This protein binds this small molecule.
Small molecule (SMILES): NC(=O)CN(CC(=O)O)CC(=O)O

Binding-site contacts:
Ligand atom O2 contacts residue ASP322 of chain 2.A at 2.2 Å (salt-bridge).
Ligand atom C4 contacts residue MHA1 of chain 2.C at 3.8 Å.
Ligand atom O1 contacts residue HIS244 of chain 2.A at 3.0 Å.
Ligand atom O4 contacts residue LEU68 of chain 2.A at 3.5 Å.
Ligand atom C6 contacts residue ASP322 of chain 2.A at 4.1 Å.
Ligand atom C5 contacts residue ASN343 of chain 2.A at 3.2 Å.
Ligand atom C6 contacts residue GLY294 of chain 2.A at 3.4 Å.
Ligand atom O5 contacts residue ASN343 of chain 2.A at 3.4 Å.
Ligand atom N2 contacts residue ASN343 of chain 2.A at 3.5 Å.
Ligand atom O5 contacts residue MHA1 of chain 2.C at 2.9 Å (h-bond).
Ligand atom O5 contacts residue MET293 of chain 2.A at 3.5 Å.
Ligand atom C6 contacts residue MHA1 of chain 2.C at 3.7 Å.
Ligand atom C3 contacts residue MHA1 of chain 2.C at 3.4 Å.
Ligand atom C4 contacts residue LEU68 of chain 2.A at 3.7 Å (hydrophobic).
Ligand atom O1 contacts residue ASP322 of chain 2.A at 2.7 Å (salt-bridge).
Ligand atom C5 contacts residue GLY344 of chain 2.A at 4.1 Å.
Ligand atom C6 contacts residue MET293 of chain 2.A at 3.7 Å (hydrophobic).
Ligand atom C1 contacts residue MHA1 of chain 2.C at 3.1 Å.
Ligand atom O2 contacts residue GLY294 of chain 2.A at 4.1 Å.
Ligand atom O4 contacts residue MHA1 of chain 2.C at 3.7 Å.
Ligand atom C3 contacts residue HIS65 of chain 2.A at 3.9 Å.
Ligand atom N2 contacts residue GLY294 of chain 2.A at 3.6 Å.
Ligand atom C3 contacts residue LEU68 of chain 2.A at 3.7 Å (hydrophobic).
Ligand atom O5 contacts residue GLY294 of chain 2.A at 2.5 Å (h-bond).
Ligand atom C5 contacts residue MHA1 of chain 2.C at 3.2 Å.
Ligand atom O3 contacts residue LYS155 of chain 2.A at 3.9 Å.
Ligand atom N2 contacts residue GLY344 of chain 2.A at 3.0 Å.
Ligand atom O1 contacts residue GLY294 of chain 2.A at 2.4 Å (h-bond).
Ligand atom C2 contacts residue GLY294 of chain 2.A at 3.3 Å.
Ligand atom C1 contacts residue GLY294 of chain 2.A at 4.0 Å.
Ligand atom N1 contacts residue MHA1 of chain 2.C at 2.7 Å (h-bond).
Ligand atom O2 contacts residue HIS65 of chain 2.A at 3.8 Å.
Ligand atom C6 contacts residue ASN343 of chain 2.A at 3.5 Å.
Ligand atom N2 contacts residue MET293 of chain 2.A at 2.8 Å.
Ligand atom C2 contacts residue HIS244 of chain 2.A at 4.0 Å.
Ligand atom O3 contacts residue HIS65 of chain 2.A at 3.3 Å.
Ligand atom N2 contacts residue ASP322 of chain 2.A at 3.8 Å.
Ligand atom C2 contacts residue ASP322 of chain 2.A at 2.9 Å.
Ligand atom C6 contacts residue GLY344 of chain 2.A at 3.8 Å.
Ligand atom C4 contacts residue HIS65 of chain 2.A at 3.9 Å.

Sequence of chain 2.A:
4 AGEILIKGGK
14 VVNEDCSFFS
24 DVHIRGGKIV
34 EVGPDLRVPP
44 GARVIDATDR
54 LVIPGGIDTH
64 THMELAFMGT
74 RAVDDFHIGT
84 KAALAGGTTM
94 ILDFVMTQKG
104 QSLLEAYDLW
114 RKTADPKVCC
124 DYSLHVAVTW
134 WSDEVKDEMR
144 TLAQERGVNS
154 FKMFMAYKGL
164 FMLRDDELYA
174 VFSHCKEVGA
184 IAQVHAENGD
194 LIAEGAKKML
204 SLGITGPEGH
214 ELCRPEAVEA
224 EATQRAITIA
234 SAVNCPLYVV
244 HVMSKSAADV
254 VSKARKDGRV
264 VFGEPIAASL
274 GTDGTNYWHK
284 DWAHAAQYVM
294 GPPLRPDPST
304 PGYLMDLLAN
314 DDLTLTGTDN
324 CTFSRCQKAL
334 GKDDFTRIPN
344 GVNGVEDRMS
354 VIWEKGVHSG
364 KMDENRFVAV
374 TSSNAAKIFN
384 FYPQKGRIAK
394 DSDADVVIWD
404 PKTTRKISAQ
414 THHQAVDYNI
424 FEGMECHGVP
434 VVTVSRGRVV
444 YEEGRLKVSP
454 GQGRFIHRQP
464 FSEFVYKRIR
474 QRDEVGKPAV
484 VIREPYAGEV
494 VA